Binding-site contacts:
Ligand atom C26 contacts residue VAL26 of chain 1.A at 3.7 Å (hydrophobic).
Ligand atom O5 contacts residue TYR97 of chain 1.A at 3.2 Å.
Ligand atom C8 contacts residue VAL98 of chain 1.A at 3.7 Å (hydrophobic).
Ligand atom C24 contacts residue GLU102 of chain 1.A at 3.6 Å.
Ligand atom C17 contacts residue VAL32 of chain 1.A at 3.7 Å (hydrophobic).
Ligand atom C28 contacts residue GLU102 of chain 1.A at 3.1 Å.
Ligand atom C26 contacts residue GLY25 of chain 1.A at 3.7 Å.
Ligand atom C15 contacts residue ASP159 of chain 1.A at 3.4 Å.
Ligand atom C8 contacts residue GLU96 of chain 1.A at 3.6 Å.
Ligand atom C16 contacts residue VAL32 of chain 1.A at 3.8 Å (hydrophobic).
Ligand atom C13 contacts residue ALA158 of chain 1.A at 3.5 Å (hydrophobic).
Ligand atom N1 contacts residue ALA45 of chain 1.A at 3.2 Å.
Ligand atom C3 contacts residue TYR97 of chain 1.A at 3.7 Å (hydrophobic).
Ligand atom C9 contacts residue ALA45 of chain 1.A at 3.4 Å (hydrophobic).
Ligand atom C7 contacts residue LEU148 of chain 1.A at 3.3 Å (hydrophobic).
Ligand atom O4 contacts residue LEU24 of chain 1.A at 3.6 Å.
Ligand atom C14 contacts residue ALA158 of chain 1.A at 3.2 Å (hydrophobic).
Ligand atom C8 contacts residue ALA45 of chain 1.A at 3.6 Å (hydrophobic).
Ligand atom N4 contacts residue GLU145 of chain 1.A at 2.8 Å (salt-bridge).
Ligand atom C2 contacts residue LEU24 of chain 1.A at 3.7 Å (hydrophobic).
Ligand atom C25 contacts residue LEU24 of chain 1.A at 3.5 Å (hydrophobic).
Ligand atom O4 contacts residue GLY25 of chain 1.A at 3.4 Å.
Ligand atom N4 contacts residue GLU102 of chain 1.A at 2.7 Å (salt-bridge).
Ligand atom C3 contacts residue LEU24 of chain 1.A at 3.6 Å (hydrophobic).
Ligand atom C3 contacts residue GLY101 of chain 1.A at 3.8 Å.
Ligand atom O5 contacts residue VAL98 of chain 1.A at 2.6 Å (h-bond).
Ligand atom C3 contacts residue VAL98 of chain 1.A at 3.3 Å (hydrophobic).
Ligand atom C26 contacts residue GLY27 of chain 1.A at 3.6 Å.
Ligand atom C4 contacts residue VAL98 of chain 1.A at 3.1 Å (hydrophobic).
Ligand atom C4 contacts residue LEU24 of chain 1.A at 3.7 Å (hydrophobic).
Ligand atom C23 contacts residue GLU102 of chain 1.A at 3.5 Å.
Ligand atom C4 contacts residue TYR97 of chain 1.A at 3.5 Å (hydrophobic).
Ligand atom N1 contacts residue ILE79 of chain 1.A at 3.6 Å.
Ligand atom N1 contacts residue GLU96 of chain 1.A at 2.6 Å (salt-bridge).
Ligand atom C16 contacts residue ASP159 of chain 1.A at 3.2 Å.
Ligand atom C10 contacts residue LEU148 of chain 1.A at 3.5 Å (hydrophobic).
Ligand atom C27 contacts residue ASN146 of chain 1.A at 3.6 Å.
Ligand atom C9 contacts residue GLU96 of chain 1.A at 3.7 Å.
Ligand atom C28 contacts residue GLU145 of chain 1.A at 3.0 Å.
Ligand atom C6 contacts residue LEU148 of chain 1.A at 3.5 Å (hydrophobic).

Sequence of chain 1.A:
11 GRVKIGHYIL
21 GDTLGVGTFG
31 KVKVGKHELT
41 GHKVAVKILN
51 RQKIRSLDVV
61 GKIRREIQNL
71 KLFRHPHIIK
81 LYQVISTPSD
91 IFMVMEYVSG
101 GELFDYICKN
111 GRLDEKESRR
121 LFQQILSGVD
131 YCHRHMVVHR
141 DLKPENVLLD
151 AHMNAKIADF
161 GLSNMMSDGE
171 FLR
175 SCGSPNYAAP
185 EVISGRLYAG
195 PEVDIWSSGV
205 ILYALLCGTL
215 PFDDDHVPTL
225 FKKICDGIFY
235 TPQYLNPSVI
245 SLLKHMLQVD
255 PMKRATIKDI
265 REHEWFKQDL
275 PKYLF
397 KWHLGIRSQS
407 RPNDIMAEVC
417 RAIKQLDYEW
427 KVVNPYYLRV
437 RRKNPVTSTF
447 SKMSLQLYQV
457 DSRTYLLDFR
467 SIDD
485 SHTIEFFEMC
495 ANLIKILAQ

This small molecule binds to this protein.
Small molecule (SMILES): CN[C@@H]1C[C@H]2O[C@@](C)([C@@H]1OC)n1c3ccccc3c3c4c(c5c6ccccc6n2c5c31)C(=O)NC4